Sequence of chain 1.B:
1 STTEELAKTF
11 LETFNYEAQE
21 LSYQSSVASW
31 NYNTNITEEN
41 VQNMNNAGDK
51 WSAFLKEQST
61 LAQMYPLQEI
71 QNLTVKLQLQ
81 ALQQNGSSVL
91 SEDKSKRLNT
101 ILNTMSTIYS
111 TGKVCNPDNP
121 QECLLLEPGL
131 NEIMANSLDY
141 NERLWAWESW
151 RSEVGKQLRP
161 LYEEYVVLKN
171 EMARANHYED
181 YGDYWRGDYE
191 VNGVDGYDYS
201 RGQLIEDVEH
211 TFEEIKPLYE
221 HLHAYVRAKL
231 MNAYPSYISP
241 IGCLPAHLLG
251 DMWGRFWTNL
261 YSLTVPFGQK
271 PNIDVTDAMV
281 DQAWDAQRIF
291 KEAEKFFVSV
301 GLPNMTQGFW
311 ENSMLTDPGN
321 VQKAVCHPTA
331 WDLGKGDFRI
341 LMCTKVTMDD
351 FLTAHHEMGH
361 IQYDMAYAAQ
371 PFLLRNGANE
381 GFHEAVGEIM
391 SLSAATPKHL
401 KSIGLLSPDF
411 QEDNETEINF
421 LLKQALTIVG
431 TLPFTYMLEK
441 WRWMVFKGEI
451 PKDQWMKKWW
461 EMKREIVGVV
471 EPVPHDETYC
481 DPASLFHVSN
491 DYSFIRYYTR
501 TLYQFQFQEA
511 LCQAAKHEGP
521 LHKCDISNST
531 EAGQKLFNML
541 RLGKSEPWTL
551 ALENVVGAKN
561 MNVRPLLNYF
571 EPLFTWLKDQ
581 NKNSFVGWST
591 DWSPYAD

The protein below binds the small molecule below.
Small molecule (SMILES): CC(=O)N[C@@H]1[C@@H](O)[C@H](O)[C@@H](CO)O[C@@H]1O

Binding-site contacts:
Ligand atom C5 contacts residue NDG1 of chain 1.N at 4.5 Å.
Ligand atom C6 contacts residue VAL75 of chain 1.B at 4.4 Å (hydrophobic).
Ligand atom C1 contacts residue ASN72 of chain 1.B at 3.2 Å.
Ligand atom O3 contacts residue NDG1 of chain 1.N at 2.5 Å (h-bond).
Ligand atom C6 contacts residue NDG1 of chain 1.N at 3.9 Å.
Ligand atom O6 contacts residue NDG1 of chain 1.N at 4.4 Å.
Ligand atom C4 contacts residue NDG1 of chain 1.N at 3.8 Å.
Ligand atom C5 contacts residue ASN72 of chain 1.B at 3.6 Å.
Ligand atom C6 contacts residue ASN72 of chain 1.B at 3.4 Å.
Ligand atom C3 contacts residue NDG1 of chain 1.N at 3.7 Å.
Ligand atom O1 contacts residue ASN72 of chain 1.B at 3.2 Å (h-bond).
Ligand atom O6 contacts residue VAL75 of chain 1.B at 3.9 Å.
Ligand atom O5 contacts residue ASN72 of chain 1.B at 2.7 Å (h-bond).
Ligand atom O4 contacts residue NDG1 of chain 1.N at 3.3 Å.
Ligand atom O6 contacts residue ASN72 of chain 1.B at 3.0 Å (h-bond).
Ligand atom O6 contacts residue LYS8 of chain 1.B at 3.3 Å.